Binding-site contacts:
Ligand atom O5 contacts residue GLU238 of chain 1.M at 3.7 Å.
Ligand atom O7 contacts residue ASN259 of chain 1.M at 3.0 Å (h-bond).
Ligand atom O6 contacts residue VAL240 of chain 1.M at 3.9 Å.
Ligand atom C5 contacts residue LYS313 of chain 1.M at 3.6 Å.
Ligand atom C2 contacts residue GLU238 of chain 1.M at 3.7 Å.
Ligand atom C1 contacts residue GLU238 of chain 1.M at 3.8 Å.
Ligand atom C4 contacts residue ASN259 of chain 1.M at 4.1 Å.
Ligand atom N2 contacts residue THR260 of chain 1.M at 4.2 Å.
Ligand atom O5 contacts residue VAL240 of chain 1.M at 4.1 Å.
Ligand atom C7 contacts residue GLU238 of chain 1.M at 4.4 Å.
Ligand atom O5 contacts residue LYS313 of chain 1.M at 3.8 Å.
Ligand atom O6 contacts residue LYS313 of chain 1.M at 3.9 Å.
Ligand atom C8 contacts residue THR260 of chain 1.M at 3.7 Å.
Ligand atom C7 contacts residue THR260 of chain 1.M at 4.1 Å.
Ligand atom O7 contacts residue GLU238 of chain 1.M at 3.5 Å (salt-bridge).
Ligand atom O6 contacts residue GLN317 of chain 1.M at 3.4 Å (h-bond).
Ligand atom C5 contacts residue ASN259 of chain 1.M at 3.6 Å.
Ligand atom C6 contacts residue GLU239 of chain 1.M at 4.2 Å.
Ligand atom C2 contacts residue ASN259 of chain 1.M at 2.4 Å.
Ligand atom C6 contacts residue LYS313 of chain 1.M at 4.3 Å.
Ligand atom O5 contacts residue GLU239 of chain 1.M at 3.7 Å.
Ligand atom N2 contacts residue ASN259 of chain 1.M at 2.9 Å (h-bond).
Ligand atom C1 contacts residue LYS313 of chain 1.M at 3.8 Å.
Ligand atom C8 contacts residue ASN259 of chain 1.M at 4.5 Å.
Ligand atom C1 contacts residue ASN259 of chain 1.M at 1.4 Å.
Ligand atom O6 contacts residue GLU239 of chain 1.M at 4.3 Å.
Ligand atom C6 contacts residue GLN317 of chain 1.M at 4.1 Å.
Ligand atom O5 contacts residue ASN259 of chain 1.M at 2.3 Å (h-bond).
Ligand atom C7 contacts residue ASN259 of chain 1.M at 3.2 Å.
Ligand atom C1 contacts residue GLU239 of chain 1.M at 4.5 Å.
Ligand atom C3 contacts residue ASN259 of chain 1.M at 3.8 Å.

The small molecule below binds the protein below.
Small molecule (SMILES): CC(=O)N[C@@H]1[C@@H](O)[C@H](O)[C@@H](CO)O[C@H]1O

Sequence of chain 1.M:
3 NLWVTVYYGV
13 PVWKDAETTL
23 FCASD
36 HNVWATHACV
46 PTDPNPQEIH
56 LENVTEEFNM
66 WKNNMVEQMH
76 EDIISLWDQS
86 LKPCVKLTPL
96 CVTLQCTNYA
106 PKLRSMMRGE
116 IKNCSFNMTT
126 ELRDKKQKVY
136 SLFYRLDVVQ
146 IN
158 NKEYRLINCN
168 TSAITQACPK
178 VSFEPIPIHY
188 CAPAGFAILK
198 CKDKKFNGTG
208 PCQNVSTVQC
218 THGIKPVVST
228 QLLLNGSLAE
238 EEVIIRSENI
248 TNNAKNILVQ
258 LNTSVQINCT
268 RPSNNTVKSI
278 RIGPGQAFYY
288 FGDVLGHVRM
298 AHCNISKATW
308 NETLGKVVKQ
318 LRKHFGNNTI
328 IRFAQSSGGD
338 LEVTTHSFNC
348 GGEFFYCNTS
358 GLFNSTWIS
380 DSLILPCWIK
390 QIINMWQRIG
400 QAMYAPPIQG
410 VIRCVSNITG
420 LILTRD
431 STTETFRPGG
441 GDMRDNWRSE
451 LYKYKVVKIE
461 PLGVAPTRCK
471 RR